Binding-site contacts:
Ligand atom O1 contacts residue LYS37 of chain 1.C at 4.0 Å.
Ligand atom C4 contacts residue LYS37 of chain 1.C at 3.7 Å.
Ligand atom C2 contacts residue LYS37 of chain 1.C at 3.6 Å.
Ligand atom C1 contacts residue LEU41 of chain 1.C at 3.8 Å (hydrophobic).
Ligand atom O2 contacts residue ASN196 of chain 1.G at 3.2 Å (h-bond).
Ligand atom O1 contacts residue GLU71 of chain 1.C at 3.0 Å (salt-bridge).
Ligand atom C5 contacts residue ASN196 of chain 1.G at 4.1 Å.
Ligand atom C2 contacts residue LEU41 of chain 1.C at 4.4 Å (hydrophobic).
Ligand atom C6 contacts residue LEU25 of chain 1.C at 4.2 Å (hydrophobic).
Ligand atom C6 contacts residue ASN196 of chain 1.G at 3.1 Å.
Ligand atom O2 contacts residue LEU25 of chain 1.C at 3.9 Å.
Ligand atom C3 contacts residue VAL69 of chain 1.C at 3.5 Å (hydrophobic).
Ligand atom C4 contacts residue LEU25 of chain 1.C at 3.7 Å (hydrophobic).
Ligand atom O1 contacts residue VAL69 of chain 1.C at 4.0 Å.
Ligand atom C5 contacts residue LEU25 of chain 1.C at 4.1 Å (hydrophobic).
Ligand atom C2 contacts residue VAL69 of chain 1.C at 4.4 Å (hydrophobic).
Ligand atom C1 contacts residue VAL69 of chain 1.C at 4.2 Å (hydrophobic).
Ligand atom C3 contacts residue LYS37 of chain 1.C at 4.3 Å.
Ligand atom C1 contacts residue LYS37 of chain 1.C at 4.0 Å.
Ligand atom C6 contacts residue VAL69 of chain 1.C at 4.2 Å (hydrophobic).
Ligand atom C5 contacts residue PRO192 of chain 1.G at 3.6 Å (hydrophobic).
Ligand atom O2 contacts residue PRO192 of chain 1.G at 3.3 Å.
Ligand atom C2 contacts residue GLU71 of chain 1.C at 4.4 Å.
Ligand atom C5 contacts residue LYS37 of chain 1.C at 3.8 Å.
Ligand atom O1 contacts residue LEU41 of chain 1.C at 4.2 Å.
Ligand atom C1 contacts residue VAL40 of chain 1.C at 3.6 Å (hydrophobic).
Ligand atom C6 contacts residue PRO192 of chain 1.G at 3.7 Å (hydrophobic).
Ligand atom C3 contacts residue LEU25 of chain 1.C at 3.7 Å (hydrophobic).

This small molecule binds to this protein.
Small molecule (SMILES): C[C@@H](O)CC[C@@H](C)O

Sequence of chain 1.C:
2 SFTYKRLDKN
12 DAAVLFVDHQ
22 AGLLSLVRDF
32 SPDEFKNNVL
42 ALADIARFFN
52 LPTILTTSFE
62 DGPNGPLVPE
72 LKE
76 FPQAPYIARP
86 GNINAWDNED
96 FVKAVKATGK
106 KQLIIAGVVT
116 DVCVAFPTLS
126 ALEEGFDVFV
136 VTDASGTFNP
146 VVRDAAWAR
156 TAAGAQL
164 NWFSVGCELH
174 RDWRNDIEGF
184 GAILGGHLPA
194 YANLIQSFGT

Sequence of chain 1.G:
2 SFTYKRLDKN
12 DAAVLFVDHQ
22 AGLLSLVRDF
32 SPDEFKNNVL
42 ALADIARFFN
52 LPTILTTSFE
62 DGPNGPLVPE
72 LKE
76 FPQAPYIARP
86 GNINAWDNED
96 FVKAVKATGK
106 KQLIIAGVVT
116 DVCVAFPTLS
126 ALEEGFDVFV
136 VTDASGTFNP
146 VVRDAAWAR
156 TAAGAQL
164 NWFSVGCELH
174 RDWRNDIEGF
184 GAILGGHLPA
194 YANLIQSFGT